Sequence of chain 1.A:
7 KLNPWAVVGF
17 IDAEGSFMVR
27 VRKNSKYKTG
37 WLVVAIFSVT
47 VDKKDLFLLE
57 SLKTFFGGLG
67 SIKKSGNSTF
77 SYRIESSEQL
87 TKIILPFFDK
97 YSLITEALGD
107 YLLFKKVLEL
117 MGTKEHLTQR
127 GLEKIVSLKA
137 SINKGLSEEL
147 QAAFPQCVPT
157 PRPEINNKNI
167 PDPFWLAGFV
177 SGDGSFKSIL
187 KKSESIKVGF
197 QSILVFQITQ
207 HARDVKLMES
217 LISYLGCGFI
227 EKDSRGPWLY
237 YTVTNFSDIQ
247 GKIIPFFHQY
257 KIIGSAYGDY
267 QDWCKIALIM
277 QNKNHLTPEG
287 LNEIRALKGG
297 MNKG

This protein binds this small molecule.
Small molecule (SMILES): COCCO

Binding-site contacts:
Ligand atom C1 contacts residue GLY178 of chain 1.A at 3.3 Å.
Ligand atom C2 contacts residue GLY178 of chain 1.A at 3.8 Å.
Ligand atom C3 contacts residue GLY178 of chain 1.A at 4.0 Å.
Ligand atom C1 contacts residue SER177 of chain 1.A at 3.7 Å.
Ligand atom O1 contacts residue PHE16 of chain 1.A at 4.2 Å.
Ligand atom O1 contacts residue SER177 of chain 1.A at 4.0 Å.
Ligand atom O1 contacts residue GLY178 of chain 1.A at 4.3 Å.
Ligand atom O1 contacts residue GLU20 of chain 1.A at 3.2 Å (salt-bridge).
Ligand atom C1 contacts residue GLU20 of chain 1.A at 3.5 Å.
Ligand atom O2 contacts residue GLY178 of chain 1.A at 4.4 Å.
Ligand atom C2 contacts residue SER177 of chain 1.A at 3.2 Å.